Binding-site contacts:
Ligand atom C1 contacts residue ASN722 of chain 1.B at 1.4 Å.
Ligand atom C5 contacts residue ASN722 of chain 1.B at 4.4 Å.
Ligand atom C8 contacts residue LEU710 of chain 1.B at 3.9 Å (hydrophobic).
Ligand atom O3 contacts residue ASN722 of chain 1.B at 3.8 Å.
Ligand atom O4 contacts residue ASN722 of chain 1.B at 4.5 Å.
Ligand atom C4 contacts residue ASN722 of chain 1.B at 3.8 Å.
Ligand atom O6 contacts residue SER724 of chain 1.B at 3.6 Å.
Ligand atom C8 contacts residue GLN711 of chain 1.B at 3.3 Å.
Ligand atom C4 contacts residue ASN722 of chain 1.B at 4.2 Å.
Ligand atom C5 contacts residue SER724 of chain 1.B at 3.4 Å.
Ligand atom O7 contacts residue ASN722 of chain 1.B at 3.7 Å.
Ligand atom C5 contacts residue ASN722 of chain 1.B at 3.7 Å.
Ligand atom C8 contacts residue SER724 of chain 1.B at 4.5 Å.
Ligand atom C3 contacts residue ASN722 of chain 1.B at 3.8 Å.
Ligand atom C6 contacts residue SER724 of chain 1.B at 4.3 Å.
Ligand atom N2 contacts residue ASN722 of chain 1.B at 2.9 Å (h-bond).
Ligand atom O5 contacts residue ASN722 of chain 1.B at 2.3 Å (h-bond).
Ligand atom C3 contacts residue ASN722 of chain 1.B at 3.6 Å.
Ligand atom C6 contacts residue SER724 of chain 1.B at 3.4 Å.
Ligand atom C5 contacts residue SER723 of chain 1.B at 3.8 Å.
Ligand atom C4 contacts residue SER723 of chain 1.B at 4.1 Å.
Ligand atom C7 contacts residue ASN722 of chain 1.B at 3.5 Å.
Ligand atom C6 contacts residue SER723 of chain 1.B at 3.9 Å.
Ligand atom O5 contacts residue SER724 of chain 1.B at 3.7 Å.
Ligand atom C2 contacts residue ASN722 of chain 1.B at 2.4 Å.
Ligand atom O6 contacts residue ASN722 of chain 1.B at 3.9 Å.
Ligand atom C1 contacts residue SER724 of chain 1.B at 4.2 Å.
Ligand atom C2 contacts residue ASN722 of chain 1.B at 4.5 Å.
Ligand atom O2 contacts residue ASN722 of chain 1.B at 4.3 Å.

Sequence of chain 1.B:
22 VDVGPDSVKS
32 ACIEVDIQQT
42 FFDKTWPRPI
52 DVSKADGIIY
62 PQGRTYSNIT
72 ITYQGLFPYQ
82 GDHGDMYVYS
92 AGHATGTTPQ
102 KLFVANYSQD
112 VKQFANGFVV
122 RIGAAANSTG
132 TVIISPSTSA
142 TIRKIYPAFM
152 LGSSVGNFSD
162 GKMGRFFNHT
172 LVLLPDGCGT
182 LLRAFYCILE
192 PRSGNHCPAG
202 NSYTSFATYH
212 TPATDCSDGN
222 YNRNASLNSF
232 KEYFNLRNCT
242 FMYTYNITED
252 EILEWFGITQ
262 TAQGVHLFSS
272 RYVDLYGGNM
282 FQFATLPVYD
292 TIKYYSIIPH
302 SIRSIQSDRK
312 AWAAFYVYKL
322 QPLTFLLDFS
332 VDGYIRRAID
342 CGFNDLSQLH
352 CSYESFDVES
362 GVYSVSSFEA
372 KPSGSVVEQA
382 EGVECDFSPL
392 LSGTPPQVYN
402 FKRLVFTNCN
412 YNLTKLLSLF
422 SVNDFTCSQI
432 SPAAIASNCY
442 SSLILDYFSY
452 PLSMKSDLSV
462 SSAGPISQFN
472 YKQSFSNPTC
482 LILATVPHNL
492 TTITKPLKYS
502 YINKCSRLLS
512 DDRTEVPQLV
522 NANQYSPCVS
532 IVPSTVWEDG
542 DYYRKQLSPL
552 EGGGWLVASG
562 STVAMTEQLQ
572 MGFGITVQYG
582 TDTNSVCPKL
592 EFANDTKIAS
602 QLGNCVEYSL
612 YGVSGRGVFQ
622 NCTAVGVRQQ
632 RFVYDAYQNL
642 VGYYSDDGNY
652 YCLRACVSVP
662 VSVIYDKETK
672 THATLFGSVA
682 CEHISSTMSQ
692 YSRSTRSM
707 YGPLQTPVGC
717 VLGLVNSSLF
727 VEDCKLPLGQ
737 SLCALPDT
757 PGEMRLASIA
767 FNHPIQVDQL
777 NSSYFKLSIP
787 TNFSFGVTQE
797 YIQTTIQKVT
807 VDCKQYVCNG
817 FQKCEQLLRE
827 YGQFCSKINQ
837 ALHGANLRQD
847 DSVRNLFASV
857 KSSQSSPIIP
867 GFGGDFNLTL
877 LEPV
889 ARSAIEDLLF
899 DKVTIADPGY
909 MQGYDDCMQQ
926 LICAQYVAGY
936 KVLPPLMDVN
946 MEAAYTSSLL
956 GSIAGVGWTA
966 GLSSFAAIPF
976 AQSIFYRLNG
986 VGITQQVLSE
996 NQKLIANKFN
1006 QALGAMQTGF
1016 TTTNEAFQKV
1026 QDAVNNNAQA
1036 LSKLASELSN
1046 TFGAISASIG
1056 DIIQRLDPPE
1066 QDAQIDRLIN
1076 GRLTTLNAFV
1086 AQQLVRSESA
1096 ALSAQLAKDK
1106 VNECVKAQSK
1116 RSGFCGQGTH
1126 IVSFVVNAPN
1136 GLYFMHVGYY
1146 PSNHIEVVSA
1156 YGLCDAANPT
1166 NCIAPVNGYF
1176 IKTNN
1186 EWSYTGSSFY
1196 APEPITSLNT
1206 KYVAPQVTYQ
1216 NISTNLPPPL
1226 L

This small molecule binds to this protein.
Small molecule (SMILES): CC(=O)N[C@H]1[C@H](O[C@H]2[C@H](O)[C@@H](NC(C)=O)CO[C@@H]2CO[C@@H]2O[C@@H](C)[C@@H](O)[C@@H](O)[C@@H]2O)O[C@H](CO)[C@@H](O)[C@@H]1O